Binding-site contacts:
Ligand atom C40 contacts residue SER233 of chain 1.C at 3.2 Å.
Ligand atom C38 contacts residue ALA230 of chain 1.C at 3.8 Å (hydrophobic).
Ligand atom C15 contacts residue PRO271 of chain 1.C at 3.6 Å (hydrophobic).
Ligand atom C32 contacts residue VAL22 of chain 1.C at 3.7 Å (hydrophobic).
Ligand atom C08 contacts residue HIS226 of chain 1.C at 4.0 Å.
Ligand atom C34 contacts residue ASP25 of chain 1.C at 3.8 Å.
Ligand atom O14 contacts residue HIS226 of chain 1.C at 3.1 Å (h-bond).
Ligand atom O06 contacts residue PRO271 of chain 1.C at 3.3 Å (h-bond).
Ligand atom C19 contacts residue THR273 of chain 1.C at 3.9 Å.
Ligand atom C39 contacts residue ALA230 of chain 1.C at 3.7 Å (hydrophobic).
Ligand atom C06 contacts residue LEU227 of chain 1.C at 3.7 Å (hydrophobic).
Ligand atom C33 contacts residue VAL22 of chain 1.C at 4.0 Å (hydrophobic).
Ligand atom C41 contacts residue SER233 of chain 1.C at 3.7 Å.
Ligand atom O08 contacts residue GLN278 of chain 1.C at 4.0 Å.
Ligand atom C14 contacts residue THR273 of chain 1.C at 3.7 Å.
Ligand atom C07 contacts residue HIS226 of chain 1.C at 3.6 Å.
Ligand atom C28 contacts residue ARG358 of chain 1.C at 3.4 Å.
Ligand atom O05 contacts residue LEU360 of chain 1.C at 3.8 Å.
Ligand atom C07 contacts residue LEU227 of chain 1.C at 3.3 Å (hydrophobic).
Ligand atom C33 contacts residue ASP25 of chain 1.C at 3.4 Å.
Ligand atom C27 contacts residue ARG358 of chain 1.C at 3.8 Å.
Ligand atom C33 contacts residue GLU21 of chain 1.C at 3.9 Å.
Ligand atom C07 contacts residue ASP223 of chain 1.C at 3.7 Å.
Ligand atom O13 contacts residue ARG358 of chain 1.C at 2.7 Å (salt-bridge).
Ligand atom O06 contacts residue LEU272 of chain 1.C at 4.1 Å.
Ligand atom C39 contacts residue SER233 of chain 1.C at 3.9 Å.
Ligand atom C04 contacts residue HIS226 of chain 1.C at 4.0 Å.
Ligand atom C06 contacts residue HIS226 of chain 1.C at 3.6 Å.
Ligand atom C08 contacts residue ASP223 of chain 1.C at 3.8 Å.
Ligand atom C05 contacts residue HIS226 of chain 1.C at 3.8 Å.
Ligand atom C41 contacts residue GLU26 of chain 1.C at 3.5 Å.
Ligand atom O06 contacts residue THR273 of chain 1.C at 3.3 Å (h-bond).
Ligand atom O01 contacts residue HIS226 of chain 1.C at 4.0 Å.
Ligand atom C30 contacts residue HIS226 of chain 1.C at 3.8 Å.
Ligand atom C44 contacts residue GLY359 of chain 1.C at 3.8 Å.
Ligand atom C31 contacts residue HIS226 of chain 1.C at 3.7 Å.
Ligand atom C36 contacts residue HIS226 of chain 1.C at 3.4 Å.
Ligand atom C16 contacts residue THR273 of chain 1.C at 3.6 Å.
Ligand atom C32 contacts residue ASP25 of chain 1.C at 3.8 Å.
Ligand atom C42 contacts residue GLU26 of chain 1.C at 3.5 Å.

This small molecule binds to this protein.
Small molecule (SMILES): CC(=O)O[C@H]1C(=O)[C@@]2(C)[C@H]([C@H](OC(=O)c3ccccc3)[C@]3(O)C[C@H](OC(=O)[C@H](O)[C@@H](NC(=O)c4ccccc4)c4ccccc4)C(C)=C1C3(C)C)[C@]1(OC(C)=O)CO[C@@H]1C[C@@H]2O

Sequence of chain 1.C:
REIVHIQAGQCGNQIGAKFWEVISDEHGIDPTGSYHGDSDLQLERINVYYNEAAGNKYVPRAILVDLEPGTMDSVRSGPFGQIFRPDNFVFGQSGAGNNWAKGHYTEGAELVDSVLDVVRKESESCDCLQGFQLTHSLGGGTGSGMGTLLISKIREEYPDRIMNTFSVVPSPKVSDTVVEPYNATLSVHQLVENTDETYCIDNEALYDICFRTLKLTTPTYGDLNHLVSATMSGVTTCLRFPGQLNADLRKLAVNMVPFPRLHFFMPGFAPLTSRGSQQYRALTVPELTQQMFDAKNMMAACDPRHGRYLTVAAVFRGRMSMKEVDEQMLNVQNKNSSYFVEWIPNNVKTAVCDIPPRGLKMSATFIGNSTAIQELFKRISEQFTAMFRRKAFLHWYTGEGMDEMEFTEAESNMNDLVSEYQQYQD